This protein binds this small molecule.
Small molecule (SMILES): N#Cc1c(Br)[nH]c2nc(N)[nH]c(=O)c12

Sequence of chain 1.B:
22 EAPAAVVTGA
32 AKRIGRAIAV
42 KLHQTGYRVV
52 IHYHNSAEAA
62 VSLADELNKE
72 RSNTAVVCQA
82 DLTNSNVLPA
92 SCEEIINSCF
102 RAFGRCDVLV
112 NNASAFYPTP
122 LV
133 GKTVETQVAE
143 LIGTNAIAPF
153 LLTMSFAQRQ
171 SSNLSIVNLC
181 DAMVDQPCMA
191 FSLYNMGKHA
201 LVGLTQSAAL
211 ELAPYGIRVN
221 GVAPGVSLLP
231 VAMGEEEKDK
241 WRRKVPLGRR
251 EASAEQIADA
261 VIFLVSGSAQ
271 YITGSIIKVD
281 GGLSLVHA

Binding-site contacts:
Ligand atom N11 contacts residue PRO230 of chain 1.B at 3.4 Å.
Ligand atom N9 contacts residue TYR194 of chain 1.B at 2.7 Å (h-bond).
Ligand atom N13 contacts residue NAP1 of chain 1.G at 3.0 Å (h-bond).
Ligand atom N13 contacts residue SER115 of chain 1.B at 3.0 Å (h-bond).
Ligand atom C4 contacts residue NAP1 of chain 1.G at 3.7 Å.
Ligand atom N6 contacts residue NAP1 of chain 1.G at 2.8 Å (h-bond).
Ligand atom C5 contacts residue TYR194 of chain 1.B at 3.6 Å (hydrophobic).
Ligand atom C8 contacts residue TYR194 of chain 1.B at 3.8 Å (hydrophobic).
Ligand atom N2 contacts residue NAP1 of chain 1.G at 2.6 Å (h-bond).
Ligand atom C8 contacts residue NAP1 of chain 1.G at 3.3 Å.
Ligand atom N6 contacts residue PHE117 of chain 1.B at 3.5 Å.
Ligand atom N11 contacts residue LEU228 of chain 1.B at 3.8 Å.
Ligand atom C10 contacts residue NAP1 of chain 1.G at 3.7 Å.
Ligand atom C10 contacts residue PHE117 of chain 1.B at 3.8 Å (hydrophobic).
Ligand atom BR15 contacts residue NAP1 of chain 1.G at 3.6 Å.
Ligand atom C8 contacts residue PHE117 of chain 1.B at 3.5 Å (hydrophobic).
Ligand atom O12 contacts residue PRO230 of chain 1.B at 3.8 Å.
Ligand atom C5 contacts residue PHE117 of chain 1.B at 3.5 Å (hydrophobic).
Ligand atom C5 contacts residue NAP1 of chain 1.G at 3.5 Å.
Ligand atom N6 contacts residue TYR194 of chain 1.B at 3.9 Å.
Ligand atom C3 contacts residue PHE117 of chain 1.B at 3.6 Å (hydrophobic).
Ligand atom N13 contacts residue PHE117 of chain 1.B at 3.7 Å.
Ligand atom C1 contacts residue NAP1 of chain 1.G at 3.2 Å.
Ligand atom N6 contacts residue SER115 of chain 1.B at 3.9 Å.
Ligand atom BR15 contacts residue ASP181 of chain 1.B at 3.6 Å.
Ligand atom C4 contacts residue PHE117 of chain 1.B at 3.5 Å (hydrophobic).
Ligand atom O12 contacts residue ARG34 of chain 1.B at 3.2 Å (salt-bridge).
Ligand atom C1 contacts residue SER115 of chain 1.B at 3.9 Å.
Ligand atom N2 contacts residue PHE117 of chain 1.B at 3.9 Å.
Ligand atom O12 contacts residue NAP1 of chain 1.G at 3.3 Å (h-bond).
Ligand atom N11 contacts residue NAP1 of chain 1.G at 3.8 Å.
Ligand atom BR15 contacts residue VAL226 of chain 1.B at 3.7 Å.
Ligand atom N11 contacts residue LEU229 of chain 1.B at 3.9 Å.
Ligand atom N9 contacts residue PHE117 of chain 1.B at 3.5 Å.
Ligand atom N9 contacts residue NAP1 of chain 1.G at 3.6 Å.
Ligand atom C1 contacts residue PHE117 of chain 1.B at 3.4 Å (hydrophobic).
Ligand atom N11 contacts residue VAL226 of chain 1.B at 3.9 Å.
Ligand atom C3 contacts residue NAP1 of chain 1.G at 3.2 Å.
Ligand atom C7 contacts residue NAP1 of chain 1.G at 3.6 Å.
Ligand atom C7 contacts residue PHE117 of chain 1.B at 3.5 Å (hydrophobic).